Sequence of chain 1.C:
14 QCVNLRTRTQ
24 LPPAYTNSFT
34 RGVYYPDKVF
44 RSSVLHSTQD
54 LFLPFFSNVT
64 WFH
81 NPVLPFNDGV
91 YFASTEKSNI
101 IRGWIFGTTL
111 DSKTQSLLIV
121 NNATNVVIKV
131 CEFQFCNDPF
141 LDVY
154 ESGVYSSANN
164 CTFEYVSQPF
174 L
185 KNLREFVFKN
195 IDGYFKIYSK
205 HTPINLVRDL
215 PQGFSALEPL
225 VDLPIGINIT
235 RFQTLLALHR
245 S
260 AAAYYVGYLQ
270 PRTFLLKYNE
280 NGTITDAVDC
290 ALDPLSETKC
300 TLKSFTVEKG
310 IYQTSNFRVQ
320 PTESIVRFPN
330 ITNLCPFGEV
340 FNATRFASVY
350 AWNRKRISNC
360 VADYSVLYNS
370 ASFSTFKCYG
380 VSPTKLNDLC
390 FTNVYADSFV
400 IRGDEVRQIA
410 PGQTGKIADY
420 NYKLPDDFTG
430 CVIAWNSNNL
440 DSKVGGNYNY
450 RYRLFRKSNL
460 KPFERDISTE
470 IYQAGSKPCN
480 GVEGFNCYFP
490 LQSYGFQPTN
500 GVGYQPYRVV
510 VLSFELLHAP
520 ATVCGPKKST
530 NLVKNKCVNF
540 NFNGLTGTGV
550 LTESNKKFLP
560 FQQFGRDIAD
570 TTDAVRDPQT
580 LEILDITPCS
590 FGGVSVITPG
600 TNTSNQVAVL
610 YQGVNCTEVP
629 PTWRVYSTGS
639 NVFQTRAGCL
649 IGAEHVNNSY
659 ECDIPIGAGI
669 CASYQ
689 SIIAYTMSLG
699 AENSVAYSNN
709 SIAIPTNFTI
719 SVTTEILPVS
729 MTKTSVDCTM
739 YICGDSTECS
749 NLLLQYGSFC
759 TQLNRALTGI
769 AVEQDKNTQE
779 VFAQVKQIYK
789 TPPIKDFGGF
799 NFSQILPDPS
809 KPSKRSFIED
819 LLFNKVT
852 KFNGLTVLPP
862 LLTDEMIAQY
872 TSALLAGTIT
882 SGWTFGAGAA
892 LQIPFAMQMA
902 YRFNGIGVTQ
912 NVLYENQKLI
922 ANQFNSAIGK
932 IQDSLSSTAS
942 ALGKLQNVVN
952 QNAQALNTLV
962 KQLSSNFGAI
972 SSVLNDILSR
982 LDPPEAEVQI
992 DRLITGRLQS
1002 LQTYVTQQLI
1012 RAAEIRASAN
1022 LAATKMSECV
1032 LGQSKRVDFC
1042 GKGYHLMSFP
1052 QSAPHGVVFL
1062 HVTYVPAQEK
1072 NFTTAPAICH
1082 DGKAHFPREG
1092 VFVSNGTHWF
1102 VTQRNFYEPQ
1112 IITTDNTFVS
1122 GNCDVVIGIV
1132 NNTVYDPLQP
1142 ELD

Binding-site contacts:
Ligand atom C7 contacts residue ASN122 of chain 1.C at 3.5 Å.
Ligand atom C3 contacts residue GLU154 of chain 1.C at 4.5 Å.
Ligand atom O5 contacts residue ASN125 of chain 1.C at 3.6 Å (h-bond).
Ligand atom O7 contacts residue THR124 of chain 1.C at 3.6 Å.
Ligand atom C5 contacts residue THR124 of chain 1.C at 3.2 Å.
Ligand atom C6 contacts residue ASN125 of chain 1.C at 3.3 Å.
Ligand atom N2 contacts residue GLU154 of chain 1.C at 3.9 Å.
Ligand atom C3 contacts residue THR124 of chain 1.C at 4.3 Å.
Ligand atom O6 contacts residue VAL127 of chain 1.C at 4.3 Å.
Ligand atom C2 contacts residue ASN122 of chain 1.C at 2.5 Å.
Ligand atom C5 contacts residue ASN122 of chain 1.C at 3.7 Å.
Ligand atom C6 contacts residue ASN122 of chain 1.C at 4.5 Å.
Ligand atom O5 contacts residue GLU154 of chain 1.C at 3.8 Å.
Ligand atom C1 contacts residue GLU154 of chain 1.C at 3.5 Å.
Ligand atom C2 contacts residue GLU154 of chain 1.C at 3.3 Å.
Ligand atom N2 contacts residue ASN122 of chain 1.C at 2.9 Å (h-bond).
Ligand atom C4 contacts residue THR124 of chain 1.C at 4.3 Å.
Ligand atom C1 contacts residue ASN122 of chain 1.C at 1.4 Å.
Ligand atom C1 contacts residue THR124 of chain 1.C at 3.1 Å.
Ligand atom C3 contacts residue ASN122 of chain 1.C at 3.8 Å.
Ligand atom O6 contacts residue THR124 of chain 1.C at 3.3 Å (h-bond).
Ligand atom C4 contacts residue ASN122 of chain 1.C at 4.2 Å.
Ligand atom C6 contacts residue THR124 of chain 1.C at 3.7 Å.
Ligand atom C6 contacts residue VAL126 of chain 1.C at 4.3 Å (hydrophobic).
Ligand atom O6 contacts residue ASN125 of chain 1.C at 2.6 Å (h-bond).
Ligand atom O7 contacts residue ASN122 of chain 1.C at 3.8 Å.
Ligand atom O5 contacts residue ASN122 of chain 1.C at 2.4 Å (h-bond).
Ligand atom C2 contacts residue THR124 of chain 1.C at 4.2 Å.
Ligand atom C6 contacts residue VAL127 of chain 1.C at 3.5 Å (hydrophobic).
Ligand atom C5 contacts residue ASN125 of chain 1.C at 3.9 Å.
Ligand atom O6 contacts residue VAL169 of chain 1.C at 4.1 Å.
Ligand atom O6 contacts residue VAL126 of chain 1.C at 3.9 Å.
Ligand atom O5 contacts residue THR124 of chain 1.C at 3.2 Å (h-bond).

A small-molecule ligand and the protein it binds are described below.
Small molecule (SMILES): CC(=O)N[C@H]1[C@H](O[C@H]2[C@H](O)[C@@H](NC(C)=O)CO[C@@H]2CO)O[C@H](CO)[C@@H](O)[C@@H]1O